Binding-site contacts:
Ligand atom N3 contacts residue TYR185 of chain 1.F at 3.5 Å.
Ligand atom O3' contacts residue ASN242 of chain 1.F at 3.5 Å (h-bond).
Ligand atom O1G contacts residue GLU331 of chain 1.F at 3.4 Å (salt-bridge).
Ligand atom C8 contacts residue ILE148 of chain 1.F at 3.5 Å (hydrophobic).
Ligand atom O1B contacts residue GLU331 of chain 1.F at 2.8 Å (salt-bridge).
Ligand atom O2A contacts residue LYS150 of chain 1.F at 3.3 Å.
Ligand atom O2G contacts residue ARG222 of chain 1.F at 2.8 Å (salt-bridge).
Ligand atom O3' contacts residue THR241 of chain 1.F at 2.6 Å (h-bond).
Ligand atom C3' contacts residue THR241 of chain 1.F at 3.8 Å.
Ligand atom C8 contacts residue LYS150 of chain 1.F at 3.5 Å.
Ligand atom O3G contacts residue ASP318 of chain 1.F at 2.7 Å (salt-bridge).
Ligand atom C2 contacts residue TYR185 of chain 1.F at 3.5 Å (hydrophobic).
Ligand atom C4' contacts residue ASN242 of chain 1.F at 3.3 Å.
Ligand atom C2 contacts residue LEU186 of chain 1.F at 3.5 Å (hydrophobic).
Ligand atom O2' contacts residue THR241 of chain 1.F at 2.8 Å (h-bond).
Ligand atom O1B contacts residue MG1 of chain 1.U at 2.5 Å.
Ligand atom C5' contacts residue ASN242 of chain 1.F at 3.3 Å.
Ligand atom N6 contacts residue ILE148 of chain 1.F at 3.6 Å.
Ligand atom O3' contacts residue ASP200 of chain 1.F at 3.3 Å (salt-bridge).
Ligand atom N6 contacts residue LYS184 of chain 1.F at 2.7 Å (salt-bridge).
Ligand atom N6 contacts residue TYR185 of chain 1.F at 3.8 Å.
Ligand atom O3G contacts residue ASN333 of chain 1.F at 3.1 Å (h-bond).
Ligand atom PG contacts residue GLU331 of chain 1.F at 3.7 Å.
Ligand atom O2G contacts residue ARG202 of chain 1.F at 3.2 Å (salt-bridge).
Ligand atom N7 contacts residue LYS150 of chain 1.F at 3.1 Å (salt-bridge).
Ligand atom N6 contacts residue GLN183 of chain 1.F at 3.2 Å (h-bond).
Ligand atom O1B contacts residue LYS74 of chain 1.F at 3.5 Å (salt-bridge).
Ligand atom N1 contacts residue LEU186 of chain 1.F at 2.9 Å (h-bond).
Ligand atom O1A contacts residue GLU331 of chain 1.F at 3.4 Å.
Ligand atom N1 contacts residue TYR185 of chain 1.F at 3.5 Å.
Ligand atom N7 contacts residue ILE148 of chain 1.F at 3.5 Å.
Ligand atom O2A contacts residue LYS74 of chain 1.F at 3.3 Å.
Ligand atom PG contacts residue ASN333 of chain 1.F at 3.5 Å.
Ligand atom O3G contacts residue GLU331 of chain 1.F at 2.8 Å (salt-bridge).
Ligand atom O1G contacts residue ASN333 of chain 1.F at 3.0 Å (h-bond).
Ligand atom O1G contacts residue MG1 of chain 1.U at 2.8 Å.
Ligand atom N3 contacts residue LYS198 of chain 1.F at 3.5 Å.
Ligand atom C6 contacts residue LYS184 of chain 1.F at 3.7 Å.
Ligand atom PB contacts residue MG1 of chain 1.U at 3.8 Å.
Ligand atom N7 contacts residue GLN183 of chain 1.F at 3.7 Å.

This protein binds this small molecule.
Small molecule (SMILES): Nc1ncnc2c1ncn2[C@@H]1O[C@H](CO[P](=O)(O)O[P](=O)(O)CP(=O)(O)O)[C@@H](O)[C@H]1O

Sequence of chain 1.F:
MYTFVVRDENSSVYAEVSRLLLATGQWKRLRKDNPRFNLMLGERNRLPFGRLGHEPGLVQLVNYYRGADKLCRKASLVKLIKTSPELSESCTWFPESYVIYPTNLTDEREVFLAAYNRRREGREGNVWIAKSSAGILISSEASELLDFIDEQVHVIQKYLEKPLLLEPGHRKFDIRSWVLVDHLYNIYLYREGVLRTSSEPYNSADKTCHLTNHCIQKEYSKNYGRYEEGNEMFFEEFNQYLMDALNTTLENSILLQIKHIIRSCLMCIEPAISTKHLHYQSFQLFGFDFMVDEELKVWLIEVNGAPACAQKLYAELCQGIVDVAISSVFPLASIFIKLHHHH